Sequence of chain 1.C:
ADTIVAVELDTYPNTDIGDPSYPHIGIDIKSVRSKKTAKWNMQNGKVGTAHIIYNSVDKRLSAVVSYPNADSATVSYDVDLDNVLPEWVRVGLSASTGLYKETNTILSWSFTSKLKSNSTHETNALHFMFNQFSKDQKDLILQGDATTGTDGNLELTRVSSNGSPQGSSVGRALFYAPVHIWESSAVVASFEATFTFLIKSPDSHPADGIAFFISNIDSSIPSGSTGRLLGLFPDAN

Binding-site contacts:
Ligand atom C8A contacts residue TYR12 of chain 1.C at 4.2 Å (hydrophobic).
Ligand atom O3' contacts residue GLY227 of chain 1.C at 3.9 Å.
Ligand atom C2 contacts residue TYR100 of chain 1.C at 4.2 Å (hydrophobic).
Ligand atom O2 contacts residue TYR100 of chain 1.C at 4.1 Å.
Ligand atom C5' contacts residue TYR12 of chain 1.C at 4.0 Å (hydrophobic).
Ligand atom O4' contacts residue GLY227 of chain 1.C at 4.1 Å.
Ligand atom C4' contacts residue ASP208 of chain 1.C at 3.4 Å.
Ligand atom O6' contacts residue ALA207 of chain 1.C at 3.5 Å.
Ligand atom C4' contacts residue ARG228 of chain 1.C at 3.7 Å.
Ligand atom C6' contacts residue TYR12 of chain 1.C at 3.8 Å (hydrophobic).
Ligand atom C8 contacts residue LEU99 of chain 1.C at 4.0 Å (hydrophobic).
Ligand atom O5' contacts residue LEU99 of chain 1.C at 3.2 Å.
Ligand atom O6' contacts residue LEU99 of chain 1.C at 2.9 Å (h-bond).
Ligand atom C4' contacts residue GLY227 of chain 1.C at 4.1 Å.
Ligand atom C4 contacts residue LEU99 of chain 1.C at 3.9 Å (hydrophobic).
Ligand atom C3' contacts residue ARG228 of chain 1.C at 4.0 Å.
Ligand atom C8A contacts residue LEU99 of chain 1.C at 3.7 Å (hydrophobic).
Ligand atom C8 contacts residue TYR12 of chain 1.C at 3.8 Å (hydrophobic).
Ligand atom C6' contacts residue ASP208 of chain 1.C at 3.5 Å.
Ligand atom O6' contacts residue GLY98 of chain 1.C at 3.4 Å.
Ligand atom C6 contacts residue LEU99 of chain 1.C at 3.7 Å (hydrophobic).
Ligand atom C4A contacts residue LEU99 of chain 1.C at 3.4 Å (hydrophobic).
Ligand atom O4' contacts residue TYR12 of chain 1.C at 3.8 Å.
Ligand atom C5' contacts residue ASP208 of chain 1.C at 4.1 Å.
Ligand atom O3' contacts residue ARG228 of chain 1.C at 3.1 Å (salt-bridge).
Ligand atom C4' contacts residue ASN14 of chain 1.C at 3.8 Å.
Ligand atom C7 contacts residue LEU99 of chain 1.C at 4.0 Å (hydrophobic).
Ligand atom C6' contacts residue ALA207 of chain 1.C at 3.6 Å (hydrophobic).
Ligand atom O6' contacts residue TYR100 of chain 1.C at 3.0 Å (h-bond).
Ligand atom C6' contacts residue TYR100 of chain 1.C at 4.1 Å (hydrophobic).
Ligand atom O3' contacts residue ASN14 of chain 1.C at 4.2 Å.
Ligand atom O6' contacts residue ASP208 of chain 1.C at 3.2 Å (salt-bridge).
Ligand atom C3' contacts residue ASN14 of chain 1.C at 3.9 Å.
Ligand atom O4' contacts residue ASP208 of chain 1.C at 2.6 Å (salt-bridge).
Ligand atom C1' contacts residue LEU99 of chain 1.C at 3.8 Å (hydrophobic).
Ligand atom C5 contacts residue LEU99 of chain 1.C at 3.4 Å (hydrophobic).
Ligand atom O1 contacts residue TYR12 of chain 1.C at 3.6 Å (h-bond).
Ligand atom O4' contacts residue ASN14 of chain 1.C at 2.7 Å (h-bond).
Ligand atom O4' contacts residue ARG228 of chain 1.C at 3.3 Å (salt-bridge).
Ligand atom C6' contacts residue LEU99 of chain 1.C at 4.1 Å (hydrophobic).

The small molecule below binds the protein below.
Small molecule (SMILES): Cc1cc(=O)oc2cc(O[C@H]3O[C@H](CO)[C@@H](O)[C@H](O)[C@H]3O)ccc12